A small-molecule ligand and the protein it binds are described below.
Small molecule (SMILES): CC(=O)N[C@@H]1[C@@H](O)[C@H](O)[C@@H](CO)O[C@H]1O

Binding-site contacts:
Ligand atom C1 contacts residue ASN212 of chain 38.E at 1.4 Å.
Ligand atom C2 contacts residue ASN212 of chain 38.E at 2.4 Å.
Ligand atom C4 contacts residue ASN212 of chain 38.E at 4.2 Å.
Ligand atom C1 contacts residue ILE211 of chain 38.E at 4.2 Å (hydrophobic).
Ligand atom O7 contacts residue ASN212 of chain 38.E at 4.5 Å.
Ligand atom N2 contacts residue ILE211 of chain 38.E at 4.3 Å.
Ligand atom C7 contacts residue ASN212 of chain 38.E at 3.9 Å.
Ligand atom C3 contacts residue ASN212 of chain 38.E at 3.8 Å.
Ligand atom O5 contacts residue ASN212 of chain 38.E at 2.4 Å (h-bond).
Ligand atom N2 contacts residue ASN212 of chain 38.E at 2.9 Å (h-bond).
Ligand atom C5 contacts residue ASN212 of chain 38.E at 3.7 Å.

Sequence of chain 38.E:
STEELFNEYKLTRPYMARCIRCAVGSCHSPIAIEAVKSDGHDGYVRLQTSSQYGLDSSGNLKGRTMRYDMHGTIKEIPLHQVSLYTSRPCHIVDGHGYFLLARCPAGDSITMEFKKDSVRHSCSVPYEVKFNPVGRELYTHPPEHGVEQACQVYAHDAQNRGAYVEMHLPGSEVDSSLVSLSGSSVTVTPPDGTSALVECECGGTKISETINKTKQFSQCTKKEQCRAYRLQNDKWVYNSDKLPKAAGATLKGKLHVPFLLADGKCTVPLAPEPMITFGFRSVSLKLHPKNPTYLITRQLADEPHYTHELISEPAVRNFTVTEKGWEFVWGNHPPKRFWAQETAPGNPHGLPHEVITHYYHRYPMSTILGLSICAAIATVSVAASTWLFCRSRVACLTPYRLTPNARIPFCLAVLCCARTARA